Binding-site contacts:
Ligand atom OE1 contacts residue GLN56 of chain 1.G at 3.0 Å (h-bond).
Ligand atom OD1 contacts residue PHE58 of chain 1.G at 3.6 Å.
Ligand atom CB contacts residue ARG18 of chain 1.G at 3.7 Å.
Ligand atom O3P contacts residue ARG36 of chain 1.G at 3.0 Å (salt-bridge).
Ligand atom CB contacts residue ARG18 of chain 1.G at 3.7 Å.
Ligand atom N contacts residue HIS57 of chain 1.G at 3.0 Å (h-bond).
Ligand atom N contacts residue ARG18 of chain 1.G at 3.5 Å (salt-bridge).
Ligand atom CG contacts residue HIS57 of chain 1.G at 3.8 Å.
Ligand atom O contacts residue TRP71 of chain 1.G at 3.3 Å.
Ligand atom O3P contacts residue SER46 of chain 1.G at 2.7 Å (h-bond).
Ligand atom CG contacts residue SER40 of chain 1.G at 3.8 Å.
Ligand atom ND2 contacts residue LYS59 of chain 1.G at 2.8 Å (salt-bridge).
Ligand atom O1P contacts residue SER40 of chain 1.G at 2.4 Å (h-bond).
Ligand atom ND2 contacts residue LEU70 of chain 1.G at 2.9 Å (h-bond).
Ligand atom OH contacts residue SER38 of chain 1.G at 3.8 Å.
Ligand atom P contacts residue SER40 of chain 1.G at 3.1 Å.
Ligand atom CA contacts residue HIS57 of chain 1.G at 3.3 Å.
Ligand atom CD1 contacts residue HIS57 of chain 1.G at 3.7 Å.
Ligand atom CG contacts residue GLN56 of chain 1.G at 3.4 Å.
Ligand atom CB contacts residue TRP71 of chain 1.G at 3.6 Å (hydrophobic).
Ligand atom OE2 contacts residue GLN56 of chain 1.G at 3.3 Å (h-bond).
Ligand atom CB contacts residue LEU70 of chain 1.G at 3.4 Å (hydrophobic).
Ligand atom O2P contacts residue ARG18 of chain 1.G at 2.9 Å (salt-bridge).
Ligand atom CA contacts residue TRP71 of chain 1.G at 3.3 Å (hydrophobic).
Ligand atom CE1 contacts residue SER46 of chain 1.G at 3.4 Å.
Ligand atom CB contacts residue PHE58 of chain 1.G at 3.5 Å (hydrophobic).
Ligand atom CE1 contacts residue ARG18 of chain 1.G at 3.8 Å.
Ligand atom P contacts residue SER38 of chain 1.G at 3.7 Å.
Ligand atom CD contacts residue GLN56 of chain 1.G at 3.0 Å.
Ligand atom OD1 contacts residue LYS59 of chain 1.G at 2.9 Å (salt-bridge).
Ligand atom CG contacts residue LYS59 of chain 1.G at 3.6 Å.
Ligand atom P contacts residue ARG36 of chain 1.G at 3.8 Å.
Ligand atom OH contacts residue SER40 of chain 1.G at 3.1 Å (h-bond).
Ligand atom CB contacts residue HIS57 of chain 1.G at 3.6 Å.
Ligand atom O2P contacts residue ARG36 of chain 1.G at 2.9 Å (salt-bridge).
Ligand atom C contacts residue HIS57 of chain 1.G at 3.7 Å.
Ligand atom CG contacts residue LEU70 of chain 1.G at 3.6 Å (hydrophobic).
Ligand atom O3P contacts residue SER40 of chain 1.G at 3.8 Å.
Ligand atom O3P contacts residue SER38 of chain 1.G at 3.0 Å (h-bond).
Ligand atom O contacts residue ARG18 of chain 1.G at 3.0 Å (salt-bridge).

The protein below binds the small molecule below.
Small molecule (SMILES): CC(=O)N1CCC[C@H]1C(=O)N[C@@H](CC(=O)O)C(=O)N[C@@H](Cc1ccc(OP(=O)(O)O)cc1)C(=O)N[C@@H](CCC(=O)O)C(=O)N[C@@H](CC(N)=O)C(=O)N[C@@H](CC(C)C)C(=O)O

Sequence of chain 1.G:
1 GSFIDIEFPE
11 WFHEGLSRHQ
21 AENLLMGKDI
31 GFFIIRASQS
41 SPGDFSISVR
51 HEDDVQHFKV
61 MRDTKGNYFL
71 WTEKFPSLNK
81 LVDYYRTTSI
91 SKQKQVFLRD